The small molecule below binds the protein below.
Small molecule (SMILES): CC(=O)N[C@@H]1[C@@H](O)[C@H](O)[C@@H](CO)O[C@H]1O

Binding-site contacts:
Ligand atom N2 contacts residue GLU44 of chain 1.A at 2.9 Å (salt-bridge).
Ligand atom O5 contacts residue ASN45 of chain 1.A at 2.4 Å (h-bond).
Ligand atom C2 contacts residue ASN45 of chain 1.A at 2.5 Å.
Ligand atom C2 contacts residue GLU44 of chain 1.A at 4.0 Å.
Ligand atom N2 contacts residue ASN45 of chain 1.A at 2.9 Å (h-bond).
Ligand atom O7 contacts residue GLU44 of chain 1.A at 2.9 Å (salt-bridge).
Ligand atom C3 contacts residue ASN45 of chain 1.A at 3.8 Å.
Ligand atom C3 contacts residue GLU44 of chain 1.A at 4.1 Å.
Ligand atom C7 contacts residue GLU44 of chain 1.A at 3.2 Å.
Ligand atom C7 contacts residue ASN45 of chain 1.A at 3.9 Å.
Ligand atom O3 contacts residue GLU44 of chain 1.A at 4.3 Å.
Ligand atom C1 contacts residue ASN45 of chain 1.A at 1.4 Å.
Ligand atom C8 contacts residue GLU44 of chain 1.A at 4.5 Å.
Ligand atom C4 contacts residue ASN45 of chain 1.A at 4.3 Å.
Ligand atom C5 contacts residue ASN45 of chain 1.A at 3.7 Å.

Sequence of chain 1.A:
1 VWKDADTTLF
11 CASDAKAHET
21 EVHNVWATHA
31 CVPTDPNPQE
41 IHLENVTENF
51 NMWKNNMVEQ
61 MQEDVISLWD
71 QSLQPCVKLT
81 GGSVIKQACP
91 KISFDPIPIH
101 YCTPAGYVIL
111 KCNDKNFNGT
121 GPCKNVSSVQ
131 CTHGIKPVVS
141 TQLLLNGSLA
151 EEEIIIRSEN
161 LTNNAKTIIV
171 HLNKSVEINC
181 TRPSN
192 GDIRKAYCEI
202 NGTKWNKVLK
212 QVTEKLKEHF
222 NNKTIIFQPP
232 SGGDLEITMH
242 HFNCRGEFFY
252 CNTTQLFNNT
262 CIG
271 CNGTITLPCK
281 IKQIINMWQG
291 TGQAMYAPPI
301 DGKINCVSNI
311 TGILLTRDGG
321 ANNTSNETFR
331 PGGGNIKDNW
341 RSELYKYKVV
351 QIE